Binding-site contacts:
Ligand atom C02 contacts residue SER146 of chain 1.A at 3.5 Å.
Ligand atom C08 contacts residue ARG105 of chain 1.A at 4.4 Å.
Ligand atom C11 contacts residue ARG105 of chain 1.A at 3.8 Å.
Ligand atom C09 contacts residue LEU172 of chain 1.A at 3.9 Å (hydrophobic).
Ligand atom N05 contacts residue VAL155 of chain 1.A at 4.4 Å.
Ligand atom S10 contacts residue LEU172 of chain 1.A at 4.4 Å.
Ligand atom O04 contacts residue ASP148 of chain 1.A at 4.3 Å.
Ligand atom N07 contacts residue LEU172 of chain 1.A at 3.9 Å.
Ligand atom C08 contacts residue LEU172 of chain 1.A at 3.9 Å (hydrophobic).
Ligand atom C09 contacts residue SER201 of chain 1.A at 4.0 Å.
Ligand atom C01 contacts residue SER146 of chain 1.A at 3.6 Å.
Ligand atom C11 contacts residue LEU172 of chain 1.A at 4.2 Å (hydrophobic).
Ligand atom C02 contacts residue ASP148 of chain 1.A at 4.1 Å.
Ligand atom N05 contacts residue LEU172 of chain 1.A at 4.1 Å.
Ligand atom C03 contacts residue VAL155 of chain 1.A at 4.0 Å (hydrophobic).
Ligand atom C02 contacts residue VAL155 of chain 1.A at 4.3 Å (hydrophobic).
Ligand atom S10 contacts residue LYS197 of chain 1.A at 3.7 Å.
Ligand atom C01 contacts residue ASP148 of chain 1.A at 3.9 Å.
Ligand atom O04 contacts residue VAL155 of chain 1.A at 3.9 Å.
Ligand atom C09 contacts residue LYS197 of chain 1.A at 4.2 Å.
Ligand atom C06 contacts residue LEU172 of chain 1.A at 3.9 Å (hydrophobic).
Ligand atom S10 contacts residue VAL155 of chain 1.A at 4.1 Å.
Ligand atom C11 contacts residue SER201 of chain 1.A at 4.2 Å.

The protein below binds the small molecule below.
Small molecule (SMILES): CCC(=O)Nc1nc(C)cs1

Sequence of chain 1.A:
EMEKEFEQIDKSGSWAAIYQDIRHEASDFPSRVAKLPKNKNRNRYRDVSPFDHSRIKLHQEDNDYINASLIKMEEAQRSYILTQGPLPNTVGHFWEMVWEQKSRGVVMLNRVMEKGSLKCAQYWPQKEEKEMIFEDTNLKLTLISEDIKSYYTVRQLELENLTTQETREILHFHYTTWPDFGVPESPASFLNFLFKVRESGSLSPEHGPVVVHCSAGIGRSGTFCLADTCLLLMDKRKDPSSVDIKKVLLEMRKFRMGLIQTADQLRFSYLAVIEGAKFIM